Sequence of chain 1.D:
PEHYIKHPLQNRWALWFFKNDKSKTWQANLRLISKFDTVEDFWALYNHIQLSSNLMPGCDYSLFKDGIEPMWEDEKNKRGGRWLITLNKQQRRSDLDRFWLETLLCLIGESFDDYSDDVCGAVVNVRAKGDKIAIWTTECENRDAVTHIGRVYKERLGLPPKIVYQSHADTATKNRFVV

A small-molecule ligand and the protein it binds are described below.
Small molecule (SMILES): C[n+]1cn([C@@H]2O[C@H](COP(=O)(O)OP(=O)(O)OP(=O)(O)OP(=O)(O)O)[C@@H](O)[C@H]2O)c2nc(N)[nH]c(=O)c21

Binding-site contacts:
Ligand atom O17 contacts residue TRP139 of chain 1.D at 4.4 Å.
Ligand atom C4 contacts residue TRP29 of chain 1.D at 3.7 Å (hydrophobic).
Ligand atom C5 contacts residue TRP29 of chain 1.D at 3.7 Å (hydrophobic).
Ligand atom P3 contacts residue ARG130 of chain 1.D at 3.8 Å.
Ligand atom C1 contacts residue GLU76 of chain 1.D at 3.3 Å.
Ligand atom C5 contacts residue TRP75 of chain 1.D at 4.0 Å (hydrophobic).
Ligand atom P4 contacts residue LYS135 of chain 1.D at 4.2 Å.
Ligand atom N1 contacts residue TRP29 of chain 1.D at 4.0 Å.
Ligand atom O9 contacts residue LYS135 of chain 1.D at 3.1 Å (salt-bridge).
Ligand atom C5 contacts residue MET74 of chain 1.D at 4.1 Å (hydrophobic).
Ligand atom N4 contacts residue TRP29 of chain 1.D at 3.8 Å.
Ligand atom O11 contacts residue ARG85 of chain 1.D at 4.3 Å.
Ligand atom N2 contacts residue GLU76 of chain 1.D at 3.0 Å (salt-bridge).
Ligand atom N1 contacts residue GLU76 of chain 1.D at 2.7 Å (salt-bridge).
Ligand atom P3 contacts residue LYS135 of chain 1.D at 3.6 Å.
Ligand atom O11 contacts residue LYS135 of chain 1.D at 4.2 Å.
Ligand atom O10 contacts residue LYS135 of chain 1.D at 3.0 Å (salt-bridge).
Ligand atom C11 contacts residue TRP29 of chain 1.D at 4.1 Å (hydrophobic).
Ligand atom C5 contacts residue GLU76 of chain 1.D at 3.8 Å.
Ligand atom O11 contacts residue ASN128 of chain 1.D at 4.4 Å.
Ligand atom O8 contacts residue ARG130 of chain 1.D at 2.9 Å (salt-bridge).
Ligand atom N5 contacts residue TRP29 of chain 1.D at 3.6 Å.
Ligand atom C2 contacts residue TRP29 of chain 1.D at 3.9 Å (hydrophobic).
Ligand atom O17 contacts residue MET74 of chain 1.D at 3.2 Å.
Ligand atom O17 contacts residue TRP75 of chain 1.D at 2.9 Å (h-bond).
Ligand atom O17 contacts residue GLU76 of chain 1.D at 4.1 Å.
Ligand atom N1 contacts residue TRP75 of chain 1.D at 4.2 Å.
Ligand atom O12 contacts residue ARG130 of chain 1.D at 3.2 Å (salt-bridge).
Ligand atom O17 contacts residue TRP29 of chain 1.D at 4.0 Å.
Ligand atom O9 contacts residue ARG130 of chain 1.D at 3.4 Å (salt-bridge).
Ligand atom O12 contacts residue ASN128 of chain 1.D at 4.0 Å.
Ligand atom C11 contacts residue TRP139 of chain 1.D at 4.3 Å (hydrophobic).
Ligand atom C3 contacts residue TRP29 of chain 1.D at 3.9 Å (hydrophobic).
Ligand atom O6 contacts residue LYS135 of chain 1.D at 3.2 Å (salt-bridge).
Ligand atom O14 contacts residue TRP29 of chain 1.D at 3.7 Å.
Ligand atom C10 contacts residue TRP29 of chain 1.D at 3.9 Å (hydrophobic).
Ligand atom O17 contacts residue PRO73 of chain 1.D at 4.2 Å.
Ligand atom C1 contacts residue TRP29 of chain 1.D at 4.1 Å (hydrophobic).
Ligand atom N1 contacts residue MET74 of chain 1.D at 4.1 Å.
Ligand atom N3 contacts residue TRP29 of chain 1.D at 4.1 Å.